Binding-site contacts:
Ligand atom O3P contacts residue TYR158 of chain 1.A at 4.0 Å.
Ligand atom CB contacts residue ASN253 of chain 1.A at 3.7 Å.
Ligand atom O contacts residue LYS77 of chain 1.A at 3.6 Å.
Ligand atom CA contacts residue LEU201 of chain 1.A at 3.8 Å (hydrophobic).
Ligand atom P contacts residue ARG157 of chain 1.A at 4.0 Å.
Ligand atom CD contacts residue LEU249 of chain 1.A at 3.6 Å (hydrophobic).
Ligand atom P contacts residue TYR158 of chain 1.A at 3.9 Å.
Ligand atom CB contacts residue ARG157 of chain 1.A at 4.0 Å.
Ligand atom CD1 contacts residue ILE246 of chain 1.A at 3.8 Å (hydrophobic).
Ligand atom O contacts residue LEU201 of chain 1.A at 3.8 Å.
Ligand atom O contacts residue LYS77 of chain 1.A at 3.3 Å (salt-bridge).
Ligand atom O2P contacts residue TYR158 of chain 1.A at 4.1 Å.
Ligand atom O2P contacts residue ARG157 of chain 1.A at 3.1 Å (salt-bridge).
Ligand atom N contacts residue LEU201 of chain 1.A at 3.7 Å.
Ligand atom CA contacts residue ASN202 of chain 1.A at 3.6 Å.
Ligand atom N contacts residue ASN253 of chain 1.A at 3.1 Å (h-bond).
Ligand atom O3P contacts residue LYS77 of chain 1.A at 3.5 Å (salt-bridge).
Ligand atom O1P contacts residue ARG157 of chain 1.A at 3.1 Å (salt-bridge).
Ligand atom CA contacts residue ASN202 of chain 1.A at 3.7 Å.
Ligand atom CB contacts residue ASN202 of chain 1.A at 3.5 Å.
Ligand atom O3P contacts residue ARG84 of chain 1.A at 2.8 Å (salt-bridge).
Ligand atom CB contacts residue ASN202 of chain 1.A at 3.4 Å.
Ligand atom C contacts residue LEU201 of chain 1.A at 3.9 Å (hydrophobic).
Ligand atom C contacts residue LYS77 of chain 1.A at 4.0 Å.
Ligand atom O1P contacts residue TYR158 of chain 1.A at 2.7 Å (h-bond).
Ligand atom N contacts residue LEU256 of chain 1.A at 3.9 Å.
Ligand atom N contacts residue ASN202 of chain 1.A at 2.8 Å (h-bond).
Ligand atom O contacts residue ASN253 of chain 1.A at 3.0 Å (h-bond).
Ligand atom CD1 contacts residue ASN253 of chain 1.A at 3.4 Å.
Ligand atom CD2 contacts residue LYS150 of chain 1.A at 4.0 Å.
Ligand atom O contacts residue VAL205 of chain 1.A at 3.6 Å.
Ligand atom CA contacts residue ASN253 of chain 1.A at 3.6 Å.
Ligand atom O2P contacts residue ARG84 of chain 1.A at 2.7 Å (salt-bridge).
Ligand atom C contacts residue ASN253 of chain 1.A at 3.8 Å.
Ligand atom C contacts residue ASN202 of chain 1.A at 3.6 Å.
Ligand atom CB contacts residue TRP257 of chain 1.A at 3.6 Å (hydrophobic).
Ligand atom C contacts residue ASN253 of chain 1.A at 4.0 Å.
Ligand atom CA contacts residue LEU256 of chain 1.A at 4.1 Å (hydrophobic).
Ligand atom O1P contacts residue LYS77 of chain 1.A at 3.7 Å.
Ligand atom P contacts residue ARG84 of chain 1.A at 3.6 Å.

The small molecule below binds the protein below.
Small molecule (SMILES): CC[C@H](C)[C@H](NC(=O)[C@H](C)NC(=O)[C@H](C)N)C(=O)N[C@@H](COP(=O)(O)O)C(=O)N[C@@H](CC(C)C)C(=O)N1CCC[C@H]1C=O

Sequence of chain 1.A:
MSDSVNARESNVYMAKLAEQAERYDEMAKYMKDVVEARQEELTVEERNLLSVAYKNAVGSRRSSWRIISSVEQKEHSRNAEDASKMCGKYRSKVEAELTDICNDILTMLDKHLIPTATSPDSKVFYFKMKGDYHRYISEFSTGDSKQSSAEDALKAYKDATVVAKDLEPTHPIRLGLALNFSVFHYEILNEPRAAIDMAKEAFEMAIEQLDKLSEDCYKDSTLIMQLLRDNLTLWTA